A small-molecule ligand and the protein it binds are described below.
Small molecule (SMILES): O=C(Nc1cnccc1O[C@H]1CCNC1)c1csc(-c2c(F)cccc2F)n1

Binding-site contacts:
Ligand atom C9 contacts residue ILE187 of chain 1.A at 3.9 Å (hydrophobic).
Ligand atom C15 contacts residue ILE187 of chain 1.A at 3.7 Å (hydrophobic).
Ligand atom C5 contacts residue LEU176 of chain 1.A at 3.9 Å (hydrophobic).
Ligand atom C11 contacts residue ILE187 of chain 1.A at 3.8 Å (hydrophobic).
Ligand atom F2 contacts residue LEU176 of chain 1.A at 3.5 Å.
Ligand atom N2 contacts residue LYS69 of chain 1.A at 2.9 Å (salt-bridge).
Ligand atom C13 contacts residue PHE51 of chain 1.A at 3.5 Å (hydrophobic).
Ligand atom C9 contacts residue LEU176 of chain 1.A at 3.9 Å (hydrophobic).
Ligand atom S contacts residue ALA67 of chain 1.A at 3.8 Å.
Ligand atom C12 contacts residue ASP188 of chain 1.A at 3.9 Å.
Ligand atom C14 contacts residue PHE51 of chain 1.A at 3.5 Å (hydrophobic).
Ligand atom C13 contacts residue ASP188 of chain 1.A at 3.4 Å.
Ligand atom C17 contacts residue GLY47 of chain 1.A at 3.9 Å.
Ligand atom C8 contacts residue ALA67 of chain 1.A at 3.4 Å (hydrophobic).
Ligand atom C6 contacts residue LEU46 of chain 1.A at 3.9 Å (hydrophobic).
Ligand atom F1 contacts residue VAL128 of chain 1.A at 3.5 Å.
Ligand atom C1 contacts residue VAL128 of chain 1.A at 3.5 Å (hydrophobic).
Ligand atom C8 contacts residue GLU123 of chain 1.A at 3.2 Å.
Ligand atom C1 contacts residue LEU46 of chain 1.A at 3.8 Å (hydrophobic).
Ligand atom C19 contacts residue PHE51 of chain 1.A at 3.7 Å (hydrophobic).
Ligand atom N2 contacts residue ASP188 of chain 1.A at 3.5 Å.
Ligand atom C15 contacts residue VAL54 of chain 1.A at 3.9 Å (hydrophobic).
Ligand atom F1 contacts residue ARG124 of chain 1.A at 3.4 Å.
Ligand atom C10 contacts residue ILE187 of chain 1.A at 3.4 Å (hydrophobic).
Ligand atom C13 contacts residue LYS69 of chain 1.A at 3.3 Å.
Ligand atom C16 contacts residue PHE51 of chain 1.A at 3.7 Å (hydrophobic).
Ligand atom O1 contacts residue ILE187 of chain 1.A at 3.6 Å.
Ligand atom S contacts residue ARG124 of chain 1.A at 3.9 Å.
Ligand atom C2 contacts residue VAL128 of chain 1.A at 3.2 Å (hydrophobic).
Ligand atom C12 contacts residue LYS69 of chain 1.A at 3.9 Å.
Ligand atom C6 contacts residue LEU176 of chain 1.A at 3.8 Å (hydrophobic).
Ligand atom S contacts residue LEU176 of chain 1.A at 3.6 Å.
Ligand atom O2 contacts residue LEU122 of chain 1.A at 3.5 Å.
Ligand atom F1 contacts residue LEU46 of chain 1.A at 3.8 Å.
Ligand atom C7 contacts residue LEU176 of chain 1.A at 3.4 Å (hydrophobic).
Ligand atom O2 contacts residue ILE187 of chain 1.A at 3.6 Å.
Ligand atom N4 contacts residue LEU176 of chain 1.A at 3.6 Å.
Ligand atom N1 contacts residue ILE187 of chain 1.A at 3.6 Å.
Ligand atom O2 contacts residue ILE106 of chain 1.A at 3.9 Å.
Ligand atom S contacts residue GLU123 of chain 1.A at 3.5 Å (salt-bridge).

Sequence of chain 1.A:
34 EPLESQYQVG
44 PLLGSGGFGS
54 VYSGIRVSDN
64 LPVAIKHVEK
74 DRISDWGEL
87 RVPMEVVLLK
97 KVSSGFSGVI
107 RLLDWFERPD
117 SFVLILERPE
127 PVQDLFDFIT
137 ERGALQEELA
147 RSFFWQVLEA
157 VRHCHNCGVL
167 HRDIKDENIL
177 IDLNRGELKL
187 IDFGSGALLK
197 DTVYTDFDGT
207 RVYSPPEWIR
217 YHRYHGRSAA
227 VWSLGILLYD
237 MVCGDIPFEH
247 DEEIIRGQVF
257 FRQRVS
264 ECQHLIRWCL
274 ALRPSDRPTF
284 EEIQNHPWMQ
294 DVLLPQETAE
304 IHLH